Sequence of chain 48.C:
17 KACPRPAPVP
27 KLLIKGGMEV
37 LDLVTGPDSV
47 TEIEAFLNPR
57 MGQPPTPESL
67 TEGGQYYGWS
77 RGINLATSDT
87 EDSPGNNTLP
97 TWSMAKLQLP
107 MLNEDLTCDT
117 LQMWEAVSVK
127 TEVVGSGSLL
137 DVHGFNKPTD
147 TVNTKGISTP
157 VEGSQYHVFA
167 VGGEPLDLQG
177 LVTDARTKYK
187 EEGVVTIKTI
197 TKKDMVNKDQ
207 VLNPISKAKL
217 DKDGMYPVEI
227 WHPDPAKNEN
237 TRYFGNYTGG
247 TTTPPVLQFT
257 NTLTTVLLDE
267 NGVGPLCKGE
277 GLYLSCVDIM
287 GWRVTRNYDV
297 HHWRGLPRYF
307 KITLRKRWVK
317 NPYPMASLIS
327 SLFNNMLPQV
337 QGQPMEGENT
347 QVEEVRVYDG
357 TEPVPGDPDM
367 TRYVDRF

Sequence of chain 48.B:
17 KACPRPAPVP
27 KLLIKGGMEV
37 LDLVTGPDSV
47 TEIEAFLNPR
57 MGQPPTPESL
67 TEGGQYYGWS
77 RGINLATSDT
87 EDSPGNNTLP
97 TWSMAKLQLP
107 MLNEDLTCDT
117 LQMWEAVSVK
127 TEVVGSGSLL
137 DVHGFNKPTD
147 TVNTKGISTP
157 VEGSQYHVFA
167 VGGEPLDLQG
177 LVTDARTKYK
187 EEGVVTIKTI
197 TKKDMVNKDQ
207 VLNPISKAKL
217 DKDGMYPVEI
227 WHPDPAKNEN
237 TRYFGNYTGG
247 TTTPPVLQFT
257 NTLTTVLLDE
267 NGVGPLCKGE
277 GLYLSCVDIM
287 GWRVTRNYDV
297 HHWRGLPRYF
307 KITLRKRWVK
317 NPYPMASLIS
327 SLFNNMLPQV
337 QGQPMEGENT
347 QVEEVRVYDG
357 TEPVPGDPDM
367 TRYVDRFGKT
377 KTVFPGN

Binding-site contacts:
Ligand atom O3 contacts residue ASN80 of chain 48.B at 3.9 Å.
Ligand atom C11 contacts residue ASP85 of chain 48.C at 3.7 Å.
Ligand atom C5 contacts residue ARG77 of chain 48.B at 4.2 Å.
Ligand atom C2 contacts residue GLY78 of chain 48.B at 3.9 Å.
Ligand atom O4 contacts residue ASN80 of chain 48.B at 4.3 Å.
Ligand atom O1A contacts residue TYR72 of chain 48.B at 3.0 Å.
Ligand atom O1B contacts residue TYR72 of chain 48.B at 3.8 Å.
Ligand atom C3 contacts residue GLY78 of chain 48.B at 3.8 Å.
Ligand atom O1A contacts residue GLY78 of chain 48.B at 3.9 Å.
Ligand atom O4 contacts residue THR291 of chain 48.B at 3.3 Å.
Ligand atom C11 contacts residue TYR72 of chain 48.B at 3.5 Å (hydrophobic).
Ligand atom C10 contacts residue TYR72 of chain 48.B at 3.6 Å (hydrophobic).
Ligand atom O1B contacts residue ARG77 of chain 48.B at 2.7 Å (salt-bridge).
Ligand atom C5 contacts residue TYR72 of chain 48.B at 3.7 Å (hydrophobic).
Ligand atom O4 contacts residue ILE79 of chain 48.B at 3.8 Å.
Ligand atom C9 contacts residue ARG77 of chain 48.B at 3.5 Å.
Ligand atom C4 contacts residue TYR72 of chain 48.B at 3.9 Å (hydrophobic).
Ligand atom O3 contacts residue GLY78 of chain 48.B at 3.0 Å.
Ligand atom C6 contacts residue ASN93 of chain 48.B at 3.2 Å.
Ligand atom O1A contacts residue ARG77 of chain 48.B at 3.2 Å (salt-bridge).
Ligand atom C3 contacts residue VAL296 of chain 48.B at 3.5 Å (hydrophobic).
Ligand atom C6 contacts residue TYR72 of chain 48.B at 3.9 Å (hydrophobic).
Ligand atom N5 contacts residue TYR72 of chain 48.B at 2.8 Å (h-bond).
Ligand atom C1 contacts residue GLY78 of chain 48.B at 4.1 Å.
Ligand atom C1 contacts residue TYR72 of chain 48.B at 3.7 Å (hydrophobic).
Ligand atom O6 contacts residue ASN93 of chain 48.B at 3.5 Å (h-bond).
Ligand atom C5 contacts residue ASN93 of chain 48.B at 4.0 Å.
Ligand atom C3 contacts residue ARG77 of chain 48.B at 4.0 Å.
Ligand atom O4 contacts residue GLY78 of chain 48.B at 3.1 Å.
Ligand atom C3 contacts residue GLY78 of chain 48.B at 3.8 Å.
Ligand atom O3 contacts residue ARG77 of chain 48.B at 4.1 Å.
Ligand atom C4 contacts residue ARG77 of chain 48.B at 3.8 Å.
Ligand atom C4 contacts residue GLY78 of chain 48.B at 3.3 Å.
Ligand atom C2 contacts residue VAL296 of chain 48.B at 4.3 Å (hydrophobic).
Ligand atom C3 contacts residue HIS298 of chain 48.B at 3.5 Å.
Ligand atom C4 contacts residue HIS298 of chain 48.B at 3.5 Å.
Ligand atom O4 contacts residue VAL296 of chain 48.B at 4.2 Å.
Ligand atom O4 contacts residue HIS298 of chain 48.B at 3.1 Å (h-bond).
Ligand atom O3 contacts residue VAL296 of chain 48.B at 3.9 Å.
Ligand atom C1 contacts residue ARG77 of chain 48.B at 3.3 Å.

This protein binds this small molecule.
Small molecule (SMILES): CC(=O)N[C@H]1[C@H]([C@H](O)[C@H](O)CO)O[C@@](O[C@H]2[C@@H](O)[C@@H](CO)O[C@@H](O[C@H]3[C@H](O)[C@@H](O)[C@H](O)O[C@@H]3CO)[C@@H]2O)(C(=O)O)C[C@@H]1O